The protein below binds the small molecule below.
Small molecule (SMILES): CO[C@H]1O[C@H](CO)[C@@H](O)[C@H](O)[C@@H]1O[C@H]1O[C@H](CO)[C@@H](O)[C@H](O)[C@@H]1O

Sequence of chain 2.A:
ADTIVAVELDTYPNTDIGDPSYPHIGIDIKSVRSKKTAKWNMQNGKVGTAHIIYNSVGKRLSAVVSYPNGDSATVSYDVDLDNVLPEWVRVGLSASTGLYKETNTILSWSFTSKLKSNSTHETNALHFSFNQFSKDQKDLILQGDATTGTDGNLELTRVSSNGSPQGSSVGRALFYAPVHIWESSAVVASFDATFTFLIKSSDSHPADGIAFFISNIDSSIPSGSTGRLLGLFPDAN

Binding-site contacts:
Ligand atom C6 contacts residue TYR100 of chain 2.A at 3.9 Å (hydrophobic).
Ligand atom O4 contacts residue ASP208 of chain 2.A at 2.5 Å (salt-bridge).
Ligand atom O6 contacts residue LEU99 of chain 2.A at 3.0 Å (h-bond).
Ligand atom C3 contacts residue GLY98 of chain 2.A at 3.5 Å.
Ligand atom O4 contacts residue ASN14 of chain 2.A at 2.9 Å (h-bond).
Ligand atom C2 contacts residue THR226 of chain 2.A at 3.4 Å.
Ligand atom O2 contacts residue THR226 of chain 2.A at 3.5 Å (h-bond).
Ligand atom C4 contacts residue GLY98 of chain 2.A at 3.9 Å.
Ligand atom C5 contacts residue TYR12 of chain 2.A at 3.8 Å (hydrophobic).
Ligand atom C3 contacts residue THR226 of chain 2.A at 3.4 Å.
Ligand atom O6 contacts residue ASP208 of chain 2.A at 2.6 Å (salt-bridge).
Ligand atom O4 contacts residue ARG228 of chain 2.A at 3.3 Å (salt-bridge).
Ligand atom C6 contacts residue LEU99 of chain 2.A at 3.8 Å (hydrophobic).
Ligand atom O3 contacts residue THR226 of chain 2.A at 2.6 Å (h-bond).
Ligand atom C6 contacts residue ALA207 of chain 2.A at 3.6 Å (hydrophobic).
Ligand atom O3 contacts residue ARG228 of chain 2.A at 2.8 Å (salt-bridge).
Ligand atom O3 contacts residue SER168 of chain 2.A at 3.2 Å.
Ligand atom C4 contacts residue LEU99 of chain 2.A at 3.8 Å (hydrophobic).
Ligand atom C6 contacts residue TYR12 of chain 2.A at 3.7 Å (hydrophobic).
Ligand atom C3 contacts residue ARG228 of chain 2.A at 3.8 Å.
Ligand atom C4 contacts residue GLY227 of chain 2.A at 3.8 Å.
Ligand atom O5 contacts residue LEU99 of chain 2.A at 3.2 Å (h-bond).
Ligand atom C4 contacts residue ARG228 of chain 2.A at 3.7 Å.
Ligand atom O6 contacts residue ALA207 of chain 2.A at 3.3 Å.
Ligand atom O3 contacts residue GLY227 of chain 2.A at 3.5 Å.
Ligand atom O6 contacts residue LEU99 of chain 2.A at 3.6 Å.
Ligand atom O4 contacts residue SER168 of chain 2.A at 2.6 Å (h-bond).
Ligand atom C6 contacts residue LEU99 of chain 2.A at 3.9 Å (hydrophobic).
Ligand atom O4 contacts residue TYR12 of chain 2.A at 3.6 Å.
Ligand atom C4 contacts residue SER168 of chain 2.A at 3.6 Å.
Ligand atom C4 contacts residue ASN14 of chain 2.A at 3.9 Å.
Ligand atom C4 contacts residue ASP208 of chain 2.A at 3.4 Å.
Ligand atom C5 contacts residue LEU99 of chain 2.A at 3.5 Å (hydrophobic).
Ligand atom O3 contacts residue GLY98 of chain 2.A at 3.8 Å.
Ligand atom O6 contacts residue TYR100 of chain 2.A at 3.3 Å (h-bond).
Ligand atom C1 contacts residue LEU99 of chain 2.A at 3.8 Å (hydrophobic).
Ligand atom O4 contacts residue GLY98 of chain 2.A at 3.1 Å.
Ligand atom O6 contacts residue GLY98 of chain 2.A at 3.2 Å.
Ligand atom C6 contacts residue ASP208 of chain 2.A at 3.5 Å.
Ligand atom O4 contacts residue LEU99 of chain 2.A at 3.3 Å (h-bond).